A protein and the small-molecule ligand that binds it are described below.
Small molecule (SMILES): CC(=O)N[C@H]1[C@H](O[C@H]2[C@H](O)[C@@H](NC(C)=O)CO[C@@H]2CO)O[C@H](CO)[C@@H](O)[C@@H]1O

Sequence of chain 1.D:
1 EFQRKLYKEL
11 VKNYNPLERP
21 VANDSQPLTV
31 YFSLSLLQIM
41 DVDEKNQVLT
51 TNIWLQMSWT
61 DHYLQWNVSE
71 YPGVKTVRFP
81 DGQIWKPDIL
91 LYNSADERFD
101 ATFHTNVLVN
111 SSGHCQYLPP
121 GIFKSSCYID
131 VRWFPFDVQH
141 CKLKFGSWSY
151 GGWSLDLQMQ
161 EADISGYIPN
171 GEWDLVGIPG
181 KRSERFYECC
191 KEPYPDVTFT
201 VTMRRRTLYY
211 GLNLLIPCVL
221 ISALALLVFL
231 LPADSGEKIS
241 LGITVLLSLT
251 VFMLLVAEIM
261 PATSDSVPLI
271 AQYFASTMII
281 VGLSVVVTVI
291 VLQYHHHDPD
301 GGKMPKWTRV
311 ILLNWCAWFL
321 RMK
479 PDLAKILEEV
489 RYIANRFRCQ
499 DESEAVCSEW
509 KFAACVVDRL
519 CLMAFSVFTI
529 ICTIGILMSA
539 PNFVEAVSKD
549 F

Binding-site contacts:
Ligand atom C2 contacts residue ASN110 of chain 1.D at 2.5 Å.
Ligand atom C8 contacts residue SER112 of chain 1.D at 4.3 Å.
Ligand atom C5 contacts residue ASN110 of chain 1.D at 3.6 Å.
Ligand atom C1 contacts residue HIS114 of chain 1.D at 3.7 Å.
Ligand atom C3 contacts residue ASN110 of chain 1.D at 3.8 Å.
Ligand atom C8 contacts residue SER111 of chain 1.D at 3.1 Å.
Ligand atom O5 contacts residue HIS114 of chain 1.D at 3.5 Å.
Ligand atom C2 contacts residue SER112 of chain 1.D at 3.7 Å.
Ligand atom O5 contacts residue ASN110 of chain 1.D at 2.4 Å (h-bond).
Ligand atom C3 contacts residue HIS114 of chain 1.D at 4.3 Å.
Ligand atom C7 contacts residue SER112 of chain 1.D at 4.5 Å.
Ligand atom C1 contacts residue ASN110 of chain 1.D at 1.4 Å.
Ligand atom C4 contacts residue ASN110 of chain 1.D at 4.2 Å.
Ligand atom C5 contacts residue HIS114 of chain 1.D at 3.3 Å.
Ligand atom O4 contacts residue HIS114 of chain 1.D at 3.9 Å.
Ligand atom N2 contacts residue HIS114 of chain 1.D at 4.1 Å.
Ligand atom C1 contacts residue SER112 of chain 1.D at 3.6 Å.
Ligand atom C6 contacts residue HIS114 of chain 1.D at 3.5 Å.
Ligand atom C8 contacts residue HIS114 of chain 1.D at 3.1 Å.
Ligand atom N2 contacts residue ASN110 of chain 1.D at 3.0 Å (h-bond).
Ligand atom C3 contacts residue SER112 of chain 1.D at 3.7 Å.
Ligand atom C8 contacts residue ASN110 of chain 1.D at 4.5 Å.
Ligand atom C7 contacts residue ASN110 of chain 1.D at 3.9 Å.
Ligand atom C7 contacts residue HIS114 of chain 1.D at 3.1 Å.
Ligand atom N2 contacts residue SER112 of chain 1.D at 3.4 Å (h-bond).
Ligand atom O7 contacts residue ASN110 of chain 1.D at 4.4 Å.
Ligand atom C7 contacts residue SER111 of chain 1.D at 4.3 Å.
Ligand atom O7 contacts residue HIS114 of chain 1.D at 3.0 Å (h-bond).
Ligand atom C4 contacts residue HIS114 of chain 1.D at 4.3 Å.